A protein and the small-molecule ligand that binds it are described below.
Small molecule (SMILES): CSCC[C@H](NC(=O)[C@@H]1CCCN1C(=O)[C@H](CC(C)C)NC(=O)[C@H](CC(C)C)NC(=O)[C@H](CCCCN)NC(=O)[C@H](C)NC(=O)[C@H](CCCCN)NC(=O)[C@@H](N)CCCN=C(N)N)C(=O)N[C@@H](CCC(=O)O)C(=O)N[C@@H](CCC(=O)O)C(=O)N[C@@H](C)C(=O)N[C@@H](CC(C)C)C(=O)N[C@@H](CC(C)C)C(=O)N1CCC[C@H]1C=O

Sequence of chain 3.C:
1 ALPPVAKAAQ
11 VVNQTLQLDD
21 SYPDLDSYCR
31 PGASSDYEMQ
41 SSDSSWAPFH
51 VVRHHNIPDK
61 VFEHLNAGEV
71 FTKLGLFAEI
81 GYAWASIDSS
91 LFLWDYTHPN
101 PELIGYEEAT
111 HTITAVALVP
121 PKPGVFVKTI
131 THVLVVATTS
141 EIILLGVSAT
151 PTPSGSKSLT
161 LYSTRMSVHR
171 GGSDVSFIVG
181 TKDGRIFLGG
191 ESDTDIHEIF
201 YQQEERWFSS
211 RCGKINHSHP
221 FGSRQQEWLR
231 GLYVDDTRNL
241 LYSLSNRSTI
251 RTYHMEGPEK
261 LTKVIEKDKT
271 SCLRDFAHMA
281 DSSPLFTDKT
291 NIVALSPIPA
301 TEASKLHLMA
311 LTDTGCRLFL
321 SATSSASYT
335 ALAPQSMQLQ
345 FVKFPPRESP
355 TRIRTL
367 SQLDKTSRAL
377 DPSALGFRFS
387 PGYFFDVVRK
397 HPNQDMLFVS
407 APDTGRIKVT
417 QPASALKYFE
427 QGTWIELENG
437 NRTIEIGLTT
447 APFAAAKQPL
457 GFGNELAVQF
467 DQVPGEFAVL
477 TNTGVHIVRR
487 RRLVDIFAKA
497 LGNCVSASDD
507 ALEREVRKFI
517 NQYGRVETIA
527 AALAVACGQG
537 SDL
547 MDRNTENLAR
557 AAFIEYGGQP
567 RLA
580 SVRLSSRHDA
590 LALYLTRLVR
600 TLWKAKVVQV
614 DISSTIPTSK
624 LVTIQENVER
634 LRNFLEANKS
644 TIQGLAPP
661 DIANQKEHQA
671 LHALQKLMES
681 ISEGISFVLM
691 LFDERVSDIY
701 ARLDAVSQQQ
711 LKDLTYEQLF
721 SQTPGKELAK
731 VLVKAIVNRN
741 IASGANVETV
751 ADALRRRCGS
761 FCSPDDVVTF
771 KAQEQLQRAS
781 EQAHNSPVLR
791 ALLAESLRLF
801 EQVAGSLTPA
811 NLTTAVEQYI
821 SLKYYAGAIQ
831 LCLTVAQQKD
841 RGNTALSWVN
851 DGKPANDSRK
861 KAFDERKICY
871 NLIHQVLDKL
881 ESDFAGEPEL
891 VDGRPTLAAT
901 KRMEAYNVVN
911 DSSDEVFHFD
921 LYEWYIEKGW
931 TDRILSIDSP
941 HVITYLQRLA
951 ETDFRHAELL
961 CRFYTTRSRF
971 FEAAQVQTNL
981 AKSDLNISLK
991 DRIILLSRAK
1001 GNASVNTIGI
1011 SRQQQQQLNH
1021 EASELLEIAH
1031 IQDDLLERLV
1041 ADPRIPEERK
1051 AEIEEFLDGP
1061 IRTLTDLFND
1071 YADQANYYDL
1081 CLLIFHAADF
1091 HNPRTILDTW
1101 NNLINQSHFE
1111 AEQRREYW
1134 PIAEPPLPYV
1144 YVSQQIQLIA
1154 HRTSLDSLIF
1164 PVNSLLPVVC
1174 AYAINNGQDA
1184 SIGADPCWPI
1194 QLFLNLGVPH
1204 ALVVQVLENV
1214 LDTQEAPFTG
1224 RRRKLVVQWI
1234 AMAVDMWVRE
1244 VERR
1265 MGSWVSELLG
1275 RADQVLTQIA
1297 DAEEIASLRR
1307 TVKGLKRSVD

Binding-site contacts:
Ligand atom N contacts residue SER163 of chain 3.C at 3.9 Å.
Ligand atom O contacts residue PHE126 of chain 3.C at 3.4 Å.
Ligand atom CA contacts residue ILE130 of chain 3.C at 3.5 Å (hydrophobic).
Ligand atom CB contacts residue ILE130 of chain 3.C at 3.6 Å (hydrophobic).
Ligand atom N contacts residue VAL125 of chain 3.C at 3.5 Å (h-bond).
Ligand atom CD1 contacts residue GLN203 of chain 3.C at 3.5 Å.
Ligand atom CA contacts residue GLY105 of chain 3.C at 3.6 Å.
Ligand atom C contacts residue LEU161 of chain 3.C at 3.9 Å (hydrophobic).
Ligand atom CA contacts residue SER163 of chain 3.C at 3.7 Å.
Ligand atom CD contacts residue ARG165 of chain 3.C at 3.8 Å.
Ligand atom CE contacts residue ARG165 of chain 3.C at 3.8 Å.
Ligand atom O contacts residue GLN203 of chain 3.C at 3.5 Å (h-bond).
Ligand atom CD1 contacts residue TYR162 of chain 3.C at 3.5 Å (hydrophobic).
Ligand atom N contacts residue LEU161 of chain 3.C at 3.2 Å (h-bond).
Ligand atom CA contacts residue GLY105 of chain 3.C at 3.9 Å.
Ligand atom CD2 contacts residue PHE126 of chain 3.C at 3.4 Å (hydrophobic).
Ligand atom O contacts residue LEU161 of chain 3.C at 3.4 Å (h-bond).
Ligand atom O contacts residue VAL127 of chain 3.C at 3.5 Å.
Ligand atom C contacts residue ILE130 of chain 3.C at 3.9 Å (hydrophobic).
Ligand atom CB contacts residue VAL125 of chain 3.C at 3.3 Å (hydrophobic).
Ligand atom O contacts residue GLY105 of chain 3.C at 3.7 Å.
Ligand atom O contacts residue TYR162 of chain 3.C at 3.6 Å.
Ligand atom SD contacts residue ARG165 of chain 3.C at 3.5 Å.
Ligand atom C contacts residue GLY105 of chain 3.C at 3.8 Å.
Ligand atom CA contacts residue PHE126 of chain 3.C at 3.9 Å (hydrophobic).
Ligand atom CD1 contacts residue GLY124 of chain 3.C at 3.9 Å.
Ligand atom O contacts residue VAL127 of chain 3.C at 2.5 Å (h-bond).
Ligand atom C contacts residue VAL127 of chain 3.C at 3.7 Å (hydrophobic).
Ligand atom O contacts residue SER163 of chain 3.C at 3.1 Å (h-bond).
Ligand atom CB contacts residue TYR162 of chain 3.C at 3.5 Å (hydrophobic).
Ligand atom CA contacts residue LEU161 of chain 3.C at 3.5 Å (hydrophobic).
Ligand atom N contacts residue GLY105 of chain 3.C at 2.8 Å (h-bond).
Ligand atom CG contacts residue TYR162 of chain 3.C at 3.9 Å (hydrophobic).
Ligand atom CD contacts residue GLN203 of chain 3.C at 3.5 Å.
Ligand atom OE1 contacts residue ARG165 of chain 3.C at 2.9 Å (salt-bridge).
Ligand atom CB contacts residue GLY105 of chain 3.C at 3.2 Å.
Ligand atom CA contacts residue VAL125 of chain 3.C at 3.4 Å (hydrophobic).
Ligand atom CD2 contacts residue LEU161 of chain 3.C at 3.6 Å (hydrophobic).
Ligand atom O contacts residue ILE130 of chain 3.C at 3.7 Å.
Ligand atom CB contacts residue ILE104 of chain 3.C at 3.6 Å (hydrophobic).